Sequence of chain 1.C:
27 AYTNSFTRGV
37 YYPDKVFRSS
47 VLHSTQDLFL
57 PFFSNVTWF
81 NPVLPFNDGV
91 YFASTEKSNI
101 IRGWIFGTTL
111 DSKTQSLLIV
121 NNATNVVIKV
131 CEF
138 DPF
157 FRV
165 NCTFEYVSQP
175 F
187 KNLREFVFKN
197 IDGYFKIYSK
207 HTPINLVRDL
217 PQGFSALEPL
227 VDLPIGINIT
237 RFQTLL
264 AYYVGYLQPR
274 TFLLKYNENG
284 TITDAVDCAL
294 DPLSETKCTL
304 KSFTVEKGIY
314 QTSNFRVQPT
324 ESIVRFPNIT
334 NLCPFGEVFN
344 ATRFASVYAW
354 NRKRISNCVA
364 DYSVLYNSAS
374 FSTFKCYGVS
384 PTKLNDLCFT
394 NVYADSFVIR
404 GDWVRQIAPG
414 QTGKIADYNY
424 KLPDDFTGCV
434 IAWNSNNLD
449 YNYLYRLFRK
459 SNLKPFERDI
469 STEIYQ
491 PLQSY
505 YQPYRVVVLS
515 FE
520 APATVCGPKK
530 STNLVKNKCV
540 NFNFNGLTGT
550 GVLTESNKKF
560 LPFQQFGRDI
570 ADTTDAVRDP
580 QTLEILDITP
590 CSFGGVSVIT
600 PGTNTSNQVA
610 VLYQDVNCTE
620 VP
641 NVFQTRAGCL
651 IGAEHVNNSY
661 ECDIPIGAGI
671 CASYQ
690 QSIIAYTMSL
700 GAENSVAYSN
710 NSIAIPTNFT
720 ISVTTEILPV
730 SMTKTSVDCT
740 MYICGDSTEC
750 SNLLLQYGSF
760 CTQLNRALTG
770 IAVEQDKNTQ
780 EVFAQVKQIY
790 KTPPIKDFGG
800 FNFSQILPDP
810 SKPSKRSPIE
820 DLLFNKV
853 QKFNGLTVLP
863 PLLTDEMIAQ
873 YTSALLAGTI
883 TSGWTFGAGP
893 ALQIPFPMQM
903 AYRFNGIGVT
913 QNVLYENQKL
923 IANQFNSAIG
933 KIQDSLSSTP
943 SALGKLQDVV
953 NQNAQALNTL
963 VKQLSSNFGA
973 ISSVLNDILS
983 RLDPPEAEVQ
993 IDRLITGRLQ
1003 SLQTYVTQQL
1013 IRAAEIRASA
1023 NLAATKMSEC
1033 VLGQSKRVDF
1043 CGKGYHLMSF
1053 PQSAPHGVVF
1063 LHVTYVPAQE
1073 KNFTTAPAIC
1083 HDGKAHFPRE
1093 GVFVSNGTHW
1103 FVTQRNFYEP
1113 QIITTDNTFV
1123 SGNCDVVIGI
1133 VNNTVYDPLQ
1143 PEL

The protein below binds the small molecule below.
Small molecule (SMILES): CC(=O)N[C@H]1[C@H](O[C@H]2[C@H](O)[C@@H](NC(C)=O)CO[C@@H]2CO)O[C@H](CO)[C@@H](O)[C@@H]1O

Binding-site contacts:
Ligand atom C6 contacts residue GLN926 of chain 1.C at 4.1 Å.
Ligand atom C7 contacts residue LEU922 of chain 1.C at 3.5 Å (hydrophobic).
Ligand atom O7 contacts residue ASN717 of chain 1.C at 3.3 Å (h-bond).
Ligand atom O7 contacts residue LEU922 of chain 1.C at 3.3 Å.
Ligand atom N2 contacts residue LEU922 of chain 1.C at 4.4 Å.
Ligand atom O4 contacts residue LEU922 of chain 1.C at 4.0 Å.
Ligand atom C5 contacts residue LEU922 of chain 1.C at 4.2 Å (hydrophobic).
Ligand atom C2 contacts residue ASN717 of chain 1.C at 2.5 Å.
Ligand atom C3 contacts residue ASN717 of chain 1.C at 3.9 Å.
Ligand atom C5 contacts residue ASN717 of chain 1.C at 3.8 Å.
Ligand atom C8 contacts residue ASN717 of chain 1.C at 4.4 Å.
Ligand atom C8 contacts residue LEU922 of chain 1.C at 3.6 Å (hydrophobic).
Ligand atom C5 contacts residue GLN926 of chain 1.C at 4.3 Å.
Ligand atom O5 contacts residue GLN1071 of chain 1.C at 3.9 Å.
Ligand atom O7 contacts residue GLN1071 of chain 1.C at 3.8 Å.
Ligand atom C8 contacts residue GLN926 of chain 1.C at 4.1 Å.
Ligand atom C4 contacts residue ASN717 of chain 1.C at 4.3 Å.
Ligand atom N2 contacts residue ASN717 of chain 1.C at 3.0 Å (h-bond).
Ligand atom C8 contacts residue ASN925 of chain 1.C at 4.5 Å.
Ligand atom C1 contacts residue ASN717 of chain 1.C at 1.5 Å.
Ligand atom O5 contacts residue ASN717 of chain 1.C at 2.4 Å (h-bond).
Ligand atom C1 contacts residue GLN1071 of chain 1.C at 4.1 Å.
Ligand atom C7 contacts residue ASN717 of chain 1.C at 3.3 Å.